Sequence of chain 1.A:
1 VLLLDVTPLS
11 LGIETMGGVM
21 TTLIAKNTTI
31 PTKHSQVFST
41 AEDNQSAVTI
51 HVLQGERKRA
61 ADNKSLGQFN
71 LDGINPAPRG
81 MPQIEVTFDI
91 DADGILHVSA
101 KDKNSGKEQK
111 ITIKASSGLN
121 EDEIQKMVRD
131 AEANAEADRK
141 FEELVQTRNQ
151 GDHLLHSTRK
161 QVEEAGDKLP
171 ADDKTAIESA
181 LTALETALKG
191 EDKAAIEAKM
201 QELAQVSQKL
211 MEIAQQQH

Binding-site contacts:
Ligand atom NH2 contacts residue GLN146 of chain 1.A at 3.2 Å (h-bond).
Ligand atom C contacts residue THR49 of chain 2.A at 3.7 Å.
Ligand atom NH1 contacts residue GLU14 of chain 2.A at 3.7 Å.
Ligand atom CA contacts residue THR49 of chain 2.A at 3.5 Å.
Ligand atom CB contacts residue GLN45 of chain 2.A at 3.5 Å.
Ligand atom NE contacts residue GLU14 of chain 2.A at 2.9 Å (salt-bridge).
Ligand atom CB contacts residue PHE38 of chain 2.A at 3.6 Å (hydrophobic).
Ligand atom O contacts residue MET16 of chain 2.A at 3.0 Å (h-bond).
Ligand atom O contacts residue THR15 of chain 2.A at 3.2 Å.
Ligand atom C contacts residue SER39 of chain 2.A at 3.6 Å.
Ligand atom O contacts residue THR49 of chain 2.A at 3.2 Å (h-bond).
Ligand atom CB contacts residue ASN70 of chain 2.A at 3.5 Å.
Ligand atom CZ contacts residue GLN36 of chain 2.A at 3.5 Å.
Ligand atom CA contacts residue THR49 of chain 2.A at 3.6 Å.
Ligand atom N contacts residue THR49 of chain 2.A at 2.7 Å (h-bond).
Ligand atom CB contacts residue THR49 of chain 2.A at 2.9 Å.
Ligand atom CB contacts residue GLU14 of chain 2.A at 3.3 Å.
Ligand atom CG2 contacts residue ALA41 of chain 2.A at 3.3 Å (hydrophobic).
Ligand atom CG1 contacts residue SER39 of chain 2.A at 3.7 Å.
Ligand atom CZ contacts residue GLN146 of chain 1.A at 3.6 Å.
Ligand atom NH2 contacts residue GLN36 of chain 2.A at 2.7 Å (h-bond).
Ligand atom CA contacts residue SER39 of chain 2.A at 3.4 Å.
Ligand atom CD contacts residue THR49 of chain 2.A at 3.3 Å.
Ligand atom O contacts residue THR49 of chain 2.A at 3.0 Å (h-bond).
Ligand atom O contacts residue SER39 of chain 2.A at 2.9 Å (h-bond).
Ligand atom CG contacts residue PHE38 of chain 2.A at 3.7 Å (hydrophobic).
Ligand atom NE contacts residue GLN36 of chain 2.A at 3.6 Å (h-bond).
Ligand atom C contacts residue THR49 of chain 2.A at 3.6 Å.
Ligand atom NE contacts residue GLN146 of chain 1.A at 3.5 Å (h-bond).
Ligand atom N contacts residue SER39 of chain 2.A at 2.9 Å (h-bond).
Ligand atom CG2 contacts residue GLN150 of chain 1.A at 3.0 Å.
Ligand atom O contacts residue GLN150 of chain 1.A at 3.5 Å.
Ligand atom CG contacts residue GLN45 of chain 2.A at 3.7 Å.
Ligand atom CD contacts residue THR49 of chain 2.A at 3.5 Å.
Ligand atom CG2 contacts residue MET16 of chain 2.A at 3.1 Å (hydrophobic).
Ligand atom O contacts residue PHE38 of chain 2.A at 3.6 Å.
Ligand atom NH2 contacts residue THR49 of chain 2.A at 3.5 Å.
Ligand atom CG1 contacts residue THR40 of chain 2.A at 3.4 Å.
Ligand atom OG contacts residue GLN68 of chain 2.A at 3.3 Å (h-bond).
Ligand atom O contacts residue VAL48 of chain 2.A at 3.6 Å.

This protein binds this small molecule.
Small molecule (SMILES): CC[C@H](C)[C@H](NC(=O)[C@@H]1CCCN1C(=O)[C@H](CCCN=C(N)N)NC(=O)[C@@H]1CCCN1C(=O)[C@H](CC1=NC=NC1)NC(=O)[C@@H](N)CO)C(=O)N[C@@H](CCCN=C(N)N)C(=O)N[C@H](C(=O)O)C(C)C

Sequence of chain 2.A:
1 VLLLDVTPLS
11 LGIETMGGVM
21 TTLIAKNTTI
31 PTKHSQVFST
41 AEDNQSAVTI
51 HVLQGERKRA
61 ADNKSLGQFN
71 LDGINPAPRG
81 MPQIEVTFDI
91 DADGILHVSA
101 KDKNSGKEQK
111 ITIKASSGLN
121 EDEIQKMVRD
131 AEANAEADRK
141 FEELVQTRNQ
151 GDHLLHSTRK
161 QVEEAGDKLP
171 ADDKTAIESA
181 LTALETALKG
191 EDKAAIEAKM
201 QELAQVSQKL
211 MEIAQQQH